Binding-site contacts:
Ligand atom C10 contacts residue GLU252 of chain 1.A at 3.3 Å.
Ligand atom C6 contacts residue HIS38 of chain 1.A at 3.6 Å.
Ligand atom C3 contacts residue VAL242 of chain 1.A at 3.3 Å (hydrophobic).
Ligand atom C3 contacts residue SER27 of chain 1.A at 3.5 Å.
Ligand atom O contacts residue ARG246 of chain 1.A at 4.2 Å.
Ligand atom C9 contacts residue HIS250 of chain 1.A at 4.5 Å.
Ligand atom N2 contacts residue LYS66 of chain 1.A at 4.4 Å.
Ligand atom C10 contacts residue ARG246 of chain 1.A at 4.2 Å.
Ligand atom O contacts residue HIS38 of chain 1.A at 3.3 Å (h-bond).
Ligand atom C1 contacts residue SER27 of chain 1.A at 3.7 Å.
Ligand atom C contacts residue ARG246 of chain 1.A at 3.7 Å.
Ligand atom C contacts residue HIS38 of chain 1.A at 3.6 Å.
Ligand atom C12 contacts residue LYS66 of chain 1.A at 4.1 Å.
Ligand atom C contacts residue SER62 of chain 1.A at 3.4 Å.
Ligand atom C5 contacts residue HIS38 of chain 1.A at 4.4 Å.
Ligand atom C10 contacts residue HIS250 of chain 1.A at 3.8 Å.
Ligand atom C2 contacts residue SER27 of chain 1.A at 3.1 Å.
Ligand atom C5 contacts residue HIS250 of chain 1.A at 4.5 Å.
Ligand atom C4 contacts residue SER27 of chain 1.A at 4.4 Å.
Ligand atom C7 contacts residue HIS38 of chain 1.A at 3.8 Å.
Ligand atom C11 contacts residue LYS66 of chain 1.A at 4.1 Å.
Ligand atom C1 contacts residue HIS38 of chain 1.A at 3.3 Å.
Ligand atom C2 contacts residue VAL242 of chain 1.A at 4.0 Å (hydrophobic).
Ligand atom O contacts residue SER27 of chain 1.A at 4.1 Å.
Ligand atom C4 contacts residue VAL242 of chain 1.A at 4.1 Å (hydrophobic).
Ligand atom C2 contacts residue HIS38 of chain 1.A at 3.9 Å.
Ligand atom O contacts residue CYS36 of chain 1.A at 4.3 Å.
Ligand atom N contacts residue HIS38 of chain 1.A at 3.9 Å.
Ligand atom C9 contacts residue GLU252 of chain 1.A at 3.1 Å.

A small-molecule ligand and the protein it binds are described below.
Small molecule (SMILES): COc1ccccc1N1CCN(CC#N)CC1

Sequence of chain 1.A:
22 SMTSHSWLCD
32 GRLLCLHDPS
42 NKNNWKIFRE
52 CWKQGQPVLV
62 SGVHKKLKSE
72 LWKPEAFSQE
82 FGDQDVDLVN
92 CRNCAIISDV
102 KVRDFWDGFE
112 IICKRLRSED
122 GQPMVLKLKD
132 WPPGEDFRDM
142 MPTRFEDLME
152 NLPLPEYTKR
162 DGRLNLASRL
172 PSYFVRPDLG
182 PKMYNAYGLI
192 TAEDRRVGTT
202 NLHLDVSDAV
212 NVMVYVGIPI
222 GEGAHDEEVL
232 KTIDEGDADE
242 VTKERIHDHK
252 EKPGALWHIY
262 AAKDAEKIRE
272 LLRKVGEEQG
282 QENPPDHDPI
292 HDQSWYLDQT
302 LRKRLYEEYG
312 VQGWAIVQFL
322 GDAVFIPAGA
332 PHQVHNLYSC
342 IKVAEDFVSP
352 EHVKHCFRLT